Sequence of chain 1.C:
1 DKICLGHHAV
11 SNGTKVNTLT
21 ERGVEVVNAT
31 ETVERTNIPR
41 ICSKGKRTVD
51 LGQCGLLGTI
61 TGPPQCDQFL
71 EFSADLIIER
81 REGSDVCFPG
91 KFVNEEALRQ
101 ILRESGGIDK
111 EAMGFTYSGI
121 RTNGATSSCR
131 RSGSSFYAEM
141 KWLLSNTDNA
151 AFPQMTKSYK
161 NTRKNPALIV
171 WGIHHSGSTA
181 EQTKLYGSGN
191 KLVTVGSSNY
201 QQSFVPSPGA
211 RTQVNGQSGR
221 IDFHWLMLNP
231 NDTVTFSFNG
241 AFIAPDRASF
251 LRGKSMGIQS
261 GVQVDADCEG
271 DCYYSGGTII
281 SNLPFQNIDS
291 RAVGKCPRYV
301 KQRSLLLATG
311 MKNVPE

Binding-site contacts:
Ligand atom O7 contacts residue GLY13 of chain 1.C at 4.3 Å.
Ligand atom C3 contacts residue ASN12 of chain 1.C at 3.8 Å.
Ligand atom O5 contacts residue ASN12 of chain 1.C at 2.4 Å (h-bond).
Ligand atom C1 contacts residue ASN12 of chain 1.C at 1.4 Å.
Ligand atom C5 contacts residue ASN12 of chain 1.C at 3.7 Å.
Ligand atom N2 contacts residue ASN12 of chain 1.C at 2.9 Å (h-bond).
Ligand atom C7 contacts residue GLY13 of chain 1.C at 4.2 Å.
Ligand atom C2 contacts residue ASN12 of chain 1.C at 2.4 Å.
Ligand atom C7 contacts residue ASN12 of chain 1.C at 3.1 Å.
Ligand atom C8 contacts residue GLY13 of chain 1.C at 3.3 Å.
Ligand atom C4 contacts residue ASN12 of chain 1.C at 4.2 Å.
Ligand atom O7 contacts residue ASN12 of chain 1.C at 3.0 Å (h-bond).
Ligand atom C8 contacts residue ASN12 of chain 1.C at 3.7 Å.

The small molecule below binds the protein below.
Small molecule (SMILES): CC(=O)N[C@@H]1[C@@H](O)[C@H](O)[C@@H](CO)O[C@H]1O